Sequence of chain 1.A:
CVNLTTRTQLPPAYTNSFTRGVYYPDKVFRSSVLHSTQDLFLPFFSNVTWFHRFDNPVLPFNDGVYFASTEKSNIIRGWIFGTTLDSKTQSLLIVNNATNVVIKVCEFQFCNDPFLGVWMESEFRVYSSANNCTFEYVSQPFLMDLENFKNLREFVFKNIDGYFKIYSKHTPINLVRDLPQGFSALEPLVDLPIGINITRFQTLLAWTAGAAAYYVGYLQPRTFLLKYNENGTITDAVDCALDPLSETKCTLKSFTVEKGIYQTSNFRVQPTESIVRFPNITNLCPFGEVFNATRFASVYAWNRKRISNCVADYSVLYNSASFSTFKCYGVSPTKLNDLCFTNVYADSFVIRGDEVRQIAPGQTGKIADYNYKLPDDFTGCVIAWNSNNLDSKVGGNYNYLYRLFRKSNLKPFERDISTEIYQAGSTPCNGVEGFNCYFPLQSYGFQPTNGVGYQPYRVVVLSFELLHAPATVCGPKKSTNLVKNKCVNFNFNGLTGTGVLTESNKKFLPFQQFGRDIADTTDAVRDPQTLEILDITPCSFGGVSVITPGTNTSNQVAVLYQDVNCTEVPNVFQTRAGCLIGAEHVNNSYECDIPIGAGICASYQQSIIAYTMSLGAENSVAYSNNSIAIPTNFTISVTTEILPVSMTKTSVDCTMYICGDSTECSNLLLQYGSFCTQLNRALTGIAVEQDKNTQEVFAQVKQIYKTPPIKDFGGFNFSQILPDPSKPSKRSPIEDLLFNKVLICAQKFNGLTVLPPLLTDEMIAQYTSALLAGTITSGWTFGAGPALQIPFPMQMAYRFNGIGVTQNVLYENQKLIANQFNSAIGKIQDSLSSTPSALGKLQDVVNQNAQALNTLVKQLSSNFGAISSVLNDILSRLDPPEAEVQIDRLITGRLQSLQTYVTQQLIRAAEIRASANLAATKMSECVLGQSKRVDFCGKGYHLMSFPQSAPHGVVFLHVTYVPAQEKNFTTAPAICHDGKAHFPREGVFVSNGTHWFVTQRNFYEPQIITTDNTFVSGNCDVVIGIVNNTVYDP

This protein binds this small molecule.
Small molecule (SMILES): CC(=O)N[C@H]1[C@H](O[C@H]2[C@H](O)[C@@H](NC(C)=O)CO[C@@H]2CO)O[C@H](CO)[C@@H](O)[C@@H]1O

Binding-site contacts:
Ligand atom O7 contacts residue ASN714 of chain 1.A at 3.9 Å.
Ligand atom O5 contacts residue ASN714 of chain 1.A at 2.3 Å (h-bond).
Ligand atom C8 contacts residue GLN923 of chain 1.A at 4.3 Å.
Ligand atom C2 contacts residue ASN714 of chain 1.A at 2.4 Å.
Ligand atom N2 contacts residue ASN714 of chain 1.A at 2.9 Å (h-bond).
Ligand atom C7 contacts residue ASN714 of chain 1.A at 3.6 Å.
Ligand atom C3 contacts residue ASN714 of chain 1.A at 3.8 Å.
Ligand atom C5 contacts residue ASN714 of chain 1.A at 3.6 Å.
Ligand atom C4 contacts residue ASN714 of chain 1.A at 4.2 Å.
Ligand atom C1 contacts residue ASN714 of chain 1.A at 1.4 Å.
Ligand atom O6 contacts residue GLN923 of chain 1.A at 4.4 Å.
Ligand atom O7 contacts residue LEU919 of chain 1.A at 3.7 Å.